Binding-site contacts:
Ligand atom CB contacts residue VAL27 of chain 1.D at 3.8 Å (hydrophobic).
Ligand atom O contacts residue MET355 of chain 1.D at 3.6 Å.
Ligand atom N contacts residue PHQ1 of chain 1.X at 1.3 Å.
Ligand atom C contacts residue PHQ1 of chain 1.X at 3.5 Å.
Ligand atom O contacts residue TYR52 of chain 1.D at 2.6 Å (h-bond).
Ligand atom C contacts residue PHE1 of chain 1.W at 1.4 Å (hydrophobic).
Ligand atom CG contacts residue PRO26 of chain 1.D at 3.9 Å (hydrophobic).
Ligand atom CB contacts residue LEU30 of chain 1.D at 3.9 Å (hydrophobic).
Ligand atom O contacts residue LEU30 of chain 1.D at 3.9 Å.
Ligand atom CB contacts residue PHE1 of chain 1.W at 3.3 Å (hydrophobic).
Ligand atom CA contacts residue PHE1 of chain 1.W at 2.4 Å (hydrophobic).
Ligand atom CG contacts residue LEU189 of chain 1.D at 4.4 Å (hydrophobic).
Ligand atom O contacts residue PHE1 of chain 1.W at 2.3 Å (h-bond).
Ligand atom N contacts residue PHE1 of chain 1.W at 2.8 Å (h-bond).
Ligand atom CG contacts residue PHQ1 of chain 1.X at 3.7 Å.
Ligand atom C contacts residue MET355 of chain 1.D at 4.0 Å (hydrophobic).
Ligand atom CB contacts residue PHQ1 of chain 1.X at 3.6 Å.
Ligand atom CD contacts residue LEU189 of chain 1.D at 3.9 Å (hydrophobic).
Ligand atom CB contacts residue PRO26 of chain 1.D at 4.3 Å (hydrophobic).
Ligand atom CA contacts residue PHQ1 of chain 1.X at 2.6 Å.
Ligand atom C contacts residue TYR52 of chain 1.D at 3.7 Å (hydrophobic).
Ligand atom CD contacts residue PHE1 of chain 1.W at 3.3 Å (hydrophobic).
Ligand atom CD contacts residue PHQ1 of chain 1.X at 2.5 Å.
Ligand atom CG contacts residue PHE1 of chain 1.W at 3.3 Å (hydrophobic).

Sequence of chain 1.D:
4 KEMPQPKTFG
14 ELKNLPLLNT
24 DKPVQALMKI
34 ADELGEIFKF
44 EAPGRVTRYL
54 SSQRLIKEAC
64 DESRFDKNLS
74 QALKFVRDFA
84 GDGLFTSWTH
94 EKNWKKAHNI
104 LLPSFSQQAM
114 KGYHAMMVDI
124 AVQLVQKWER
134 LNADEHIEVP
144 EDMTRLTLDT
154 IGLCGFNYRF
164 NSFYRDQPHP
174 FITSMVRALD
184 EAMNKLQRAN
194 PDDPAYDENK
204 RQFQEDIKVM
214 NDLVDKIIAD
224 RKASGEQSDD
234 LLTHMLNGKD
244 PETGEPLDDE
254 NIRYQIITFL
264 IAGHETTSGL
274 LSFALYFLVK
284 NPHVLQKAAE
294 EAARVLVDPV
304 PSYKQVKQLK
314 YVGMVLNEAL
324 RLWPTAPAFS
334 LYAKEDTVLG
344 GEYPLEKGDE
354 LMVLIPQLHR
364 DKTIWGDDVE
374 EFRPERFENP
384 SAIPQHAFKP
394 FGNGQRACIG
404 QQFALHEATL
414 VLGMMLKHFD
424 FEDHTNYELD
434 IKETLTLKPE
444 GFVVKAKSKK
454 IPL

This protein binds this small molecule.
Small molecule (SMILES): O=C(O)[C@@H]1CCCN1